Sequence of chain 1.A:
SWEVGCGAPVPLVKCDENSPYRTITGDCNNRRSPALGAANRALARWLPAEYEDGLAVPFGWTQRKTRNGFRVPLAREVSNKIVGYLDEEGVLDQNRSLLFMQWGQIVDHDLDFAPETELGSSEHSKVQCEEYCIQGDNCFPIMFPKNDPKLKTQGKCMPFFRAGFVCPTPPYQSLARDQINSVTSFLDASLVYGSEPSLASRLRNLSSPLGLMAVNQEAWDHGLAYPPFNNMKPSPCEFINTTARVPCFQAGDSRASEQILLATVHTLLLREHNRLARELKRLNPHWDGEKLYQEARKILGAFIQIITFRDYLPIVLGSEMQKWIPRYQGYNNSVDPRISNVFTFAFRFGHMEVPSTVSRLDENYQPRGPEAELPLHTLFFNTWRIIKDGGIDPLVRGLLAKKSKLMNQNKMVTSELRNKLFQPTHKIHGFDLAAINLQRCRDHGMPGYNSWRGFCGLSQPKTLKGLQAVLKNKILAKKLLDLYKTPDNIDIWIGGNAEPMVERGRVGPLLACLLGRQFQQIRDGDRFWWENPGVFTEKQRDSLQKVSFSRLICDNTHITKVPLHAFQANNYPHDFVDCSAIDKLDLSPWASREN

Binding-site contacts:
Ligand atom C4 contacts residue ASN241 of chain 1.A at 4.3 Å.
Ligand atom O5 contacts residue ALA244 of chain 1.A at 3.8 Å.
Ligand atom C2 contacts residue ASN241 of chain 1.A at 2.4 Å.
Ligand atom C6 contacts residue TRP384 of chain 1.A at 3.7 Å (hydrophobic).
Ligand atom O5 contacts residue TRP384 of chain 1.A at 3.9 Å.
Ligand atom C5 contacts residue ALA244 of chain 1.A at 4.4 Å (hydrophobic).
Ligand atom C8 contacts residue LYS388 of chain 1.A at 3.8 Å.
Ligand atom C4 contacts residue TRP384 of chain 1.A at 4.1 Å (hydrophobic).
Ligand atom C3 contacts residue ASN241 of chain 1.A at 3.8 Å.
Ligand atom C1 contacts residue THR243 of chain 1.A at 4.1 Å.
Ligand atom O6 contacts residue TRP384 of chain 1.A at 4.2 Å.
Ligand atom C1 contacts residue ASN241 of chain 1.A at 1.4 Å.
Ligand atom C6 contacts residue ALA244 of chain 1.A at 3.9 Å (hydrophobic).
Ligand atom O7 contacts residue ASN241 of chain 1.A at 3.3 Å (h-bond).
Ligand atom C2 contacts residue TRP384 of chain 1.A at 4.0 Å (hydrophobic).
Ligand atom C5 contacts residue ASN241 of chain 1.A at 3.7 Å.
Ligand atom O6 contacts residue LYS388 of chain 1.A at 3.8 Å.
Ligand atom O7 contacts residue TRP384 of chain 1.A at 3.9 Å.
Ligand atom O6 contacts residue ASN241 of chain 1.A at 4.5 Å.
Ligand atom C7 contacts residue ASN241 of chain 1.A at 3.2 Å.
Ligand atom C8 contacts residue ASN241 of chain 1.A at 4.3 Å.
Ligand atom O6 contacts residue ALA244 of chain 1.A at 2.9 Å.
Ligand atom C5 contacts residue TRP384 of chain 1.A at 4.2 Å (hydrophobic).
Ligand atom C1 contacts residue TRP384 of chain 1.A at 4.4 Å (hydrophobic).
Ligand atom N2 contacts residue ASN241 of chain 1.A at 2.8 Å (h-bond).
Ligand atom O5 contacts residue ASN241 of chain 1.A at 2.4 Å (h-bond).

The small molecule below binds the protein below.
Small molecule (SMILES): CC(=O)N[C@H]1[C@H](O[C@H]2[C@H](O)[C@@H](NC(C)=O)CO[C@@H]2CO)O[C@H](CO)[C@@H](O[C@H]2O[C@H](CO)[C@@H](O)[C@H](O)[C@@H]2O)[C@@H]1O